Sequence of chain 1.H:
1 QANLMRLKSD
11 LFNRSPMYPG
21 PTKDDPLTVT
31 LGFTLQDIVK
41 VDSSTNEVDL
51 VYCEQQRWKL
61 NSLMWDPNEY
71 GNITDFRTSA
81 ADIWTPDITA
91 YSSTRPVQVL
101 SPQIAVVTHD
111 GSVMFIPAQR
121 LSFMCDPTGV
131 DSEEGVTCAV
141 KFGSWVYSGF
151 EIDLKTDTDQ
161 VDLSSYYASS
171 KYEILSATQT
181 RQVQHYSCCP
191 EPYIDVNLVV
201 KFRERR

Binding-site contacts:
Ligand atom C1 contacts residue CYS53 of chain 1.I at 3.7 Å (hydrophobic).
Ligand atom C4 contacts residue TYR91 of chain 1.H at 3.7 Å (hydrophobic).
Ligand atom SD contacts residue GLN36 of chain 1.I at 4.4 Å.
Ligand atom C1 contacts residue TRP145 of chain 1.H at 4.4 Å (hydrophobic).
Ligand atom C3 contacts residue TRP145 of chain 1.H at 4.0 Å (hydrophobic).
Ligand atom SD contacts residue TRP145 of chain 1.H at 4.3 Å.
Ligand atom SD contacts residue CYS53 of chain 1.I at 2.1 Å (h-bond).

A protein and the small-molecule ligand that binds it are described below.
Small molecule (SMILES): C[N+](C)(C)CCS

Sequence of chain 1.I:
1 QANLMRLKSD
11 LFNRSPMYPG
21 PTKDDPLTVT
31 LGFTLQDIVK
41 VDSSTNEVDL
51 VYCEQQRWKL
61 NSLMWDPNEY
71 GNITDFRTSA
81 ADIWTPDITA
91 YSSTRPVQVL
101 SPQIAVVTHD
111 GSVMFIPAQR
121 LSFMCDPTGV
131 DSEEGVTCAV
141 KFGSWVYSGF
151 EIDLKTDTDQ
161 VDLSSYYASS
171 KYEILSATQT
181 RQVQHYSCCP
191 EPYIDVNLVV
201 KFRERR